The protein below binds the small molecule below.
Small molecule (SMILES): N#CCC1C=CC(=Nc2nc(Nc3cc(C4CC4)[nH]n3)c3ccccc3n2)C=C1

Sequence of chain 1.A:
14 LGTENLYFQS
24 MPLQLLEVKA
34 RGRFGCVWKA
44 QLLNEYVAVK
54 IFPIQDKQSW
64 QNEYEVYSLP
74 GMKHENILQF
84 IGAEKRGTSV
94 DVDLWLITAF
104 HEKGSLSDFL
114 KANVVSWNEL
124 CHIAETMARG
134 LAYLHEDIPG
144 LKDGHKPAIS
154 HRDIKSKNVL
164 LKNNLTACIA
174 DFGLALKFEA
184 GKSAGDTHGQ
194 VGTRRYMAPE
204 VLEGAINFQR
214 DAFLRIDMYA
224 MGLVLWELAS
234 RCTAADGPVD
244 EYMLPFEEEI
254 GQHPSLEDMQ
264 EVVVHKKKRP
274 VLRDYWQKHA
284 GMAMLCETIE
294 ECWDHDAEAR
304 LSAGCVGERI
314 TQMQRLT

Binding-site contacts:
Ligand atom CAT contacts residue LYS160 of chain 1.A at 3.8 Å.
Ligand atom NAR contacts residue PHE103 of chain 1.A at 3.5 Å.
Ligand atom CAD contacts residue GLU105 of chain 1.A at 3.0 Å.
Ligand atom CAB contacts residue ASN161 of chain 1.A at 3.7 Å.
Ligand atom CA0 contacts residue ASN161 of chain 1.A at 3.2 Å.
Ligand atom NAA contacts residue ASP174 of chain 1.A at 3.5 Å.
Ligand atom CBB contacts residue THR101 of chain 1.A at 3.6 Å.
Ligand atom NAS contacts residue ALA102 of chain 1.A at 3.1 Å (h-bond).
Ligand atom NAN contacts residue PHE103 of chain 1.A at 3.6 Å.
Ligand atom CAJ contacts residue GLU105 of chain 1.A at 3.5 Å.
Ligand atom CAV contacts residue PHE103 of chain 1.A at 3.8 Å (hydrophobic).
Ligand atom CAX contacts residue ALA51 of chain 1.A at 3.7 Å (hydrophobic).
Ligand atom CAI contacts residue LYS32 of chain 1.A at 3.7 Å.
Ligand atom CAM contacts residue VAL40 of chain 1.A at 3.5 Å (hydrophobic).
Ligand atom CAX contacts residue LEU163 of chain 1.A at 3.5 Å (hydrophobic).
Ligand atom CBB contacts residue LEU163 of chain 1.A at 3.8 Å (hydrophobic).
Ligand atom CBB contacts residue ALA51 of chain 1.A at 3.6 Å (hydrophobic).
Ligand atom CAJ contacts residue PHE103 of chain 1.A at 3.4 Å (hydrophobic).
Ligand atom NAS contacts residue LEU163 of chain 1.A at 3.5 Å.
Ligand atom NAA contacts residue LYS53 of chain 1.A at 3.5 Å (salt-bridge).
Ligand atom NAS contacts residue ALA51 of chain 1.A at 3.7 Å.
Ligand atom C5 contacts residue GLY107 of chain 1.A at 3.8 Å.
Ligand atom CAJ contacts residue HIS104 of chain 1.A at 3.4 Å.
Ligand atom NAS contacts residue HIS104 of chain 1.A at 3.8 Å.
Ligand atom NAN contacts residue ALA102 of chain 1.A at 3.9 Å.
Ligand atom NAR contacts residue HIS104 of chain 1.A at 3.2 Å (h-bond).
Ligand atom CA0 contacts residue LYS160 of chain 1.A at 3.5 Å.
Ligand atom CAH contacts residue VAL40 of chain 1.A at 3.6 Å (hydrophobic).
Ligand atom CAL contacts residue LEU81 of chain 1.A at 3.6 Å (hydrophobic).
Ligand atom C4 contacts residue LYS32 of chain 1.A at 3.9 Å.
Ligand atom CAE contacts residue LYS160 of chain 1.A at 3.3 Å.
Ligand atom CBB contacts residue LEU81 of chain 1.A at 3.8 Å (hydrophobic).
Ligand atom CAJ contacts residue GLY107 of chain 1.A at 3.9 Å.
Ligand atom CAL contacts residue LEU163 of chain 1.A at 3.5 Å (hydrophobic).
Ligand atom CAH contacts residue ALA33 of chain 1.A at 3.9 Å (hydrophobic).
Ligand atom CAD contacts residue PHE103 of chain 1.A at 3.9 Å (hydrophobic).
Ligand atom CAB contacts residue ASP174 of chain 1.A at 3.9 Å.
Ligand atom NAS contacts residue PHE103 of chain 1.A at 3.8 Å.
Ligand atom N3 contacts residue LYS32 of chain 1.A at 3.7 Å.
Ligand atom NAN contacts residue HIS104 of chain 1.A at 3.1 Å (h-bond).